Binding-site contacts:
Ligand atom C07 contacts residue LEU142 of chain 1.A at 3.5 Å (hydrophobic).
Ligand atom C20 contacts residue ILE18 of chain 1.A at 3.7 Å (hydrophobic).
Ligand atom C12 contacts residue GLU89 of chain 1.A at 3.9 Å.
Ligand atom C12 contacts residue ALA39 of chain 1.A at 3.5 Å (hydrophobic).
Ligand atom C08 contacts residue LEU142 of chain 1.A at 3.8 Å (hydrophobic).
Ligand atom C12 contacts residue LEU142 of chain 1.A at 3.4 Å (hydrophobic).
Ligand atom C06 contacts residue ALA39 of chain 1.A at 3.8 Å (hydrophobic).
Ligand atom C07 contacts residue ALA39 of chain 1.A at 3.9 Å (hydrophobic).
Ligand atom C21 contacts residue ILE18 of chain 1.A at 3.1 Å (hydrophobic).
Ligand atom O25 contacts residue GLU89 of chain 1.A at 3.9 Å.
Ligand atom C14 contacts residue LEU91 of chain 1.A at 3.7 Å (hydrophobic).
Ligand atom N01 contacts residue LEU142 of chain 1.A at 3.9 Å.
Ligand atom C15 contacts residue LEU91 of chain 1.A at 3.4 Å (hydrophobic).
Ligand atom O25 contacts residue LEU91 of chain 1.A at 2.9 Å (h-bond).
Ligand atom O26 contacts residue VAL26 of chain 1.A at 3.8 Å.
Ligand atom N02 contacts residue GLU89 of chain 1.A at 2.9 Å (salt-bridge).
Ligand atom O27 contacts residue VAL26 of chain 1.A at 3.2 Å.
Ligand atom O25 contacts residue ALA39 of chain 1.A at 3.8 Å.
Ligand atom C13 contacts residue LEU142 of chain 1.A at 3.9 Å (hydrophobic).
Ligand atom C17 contacts residue ILE18 of chain 1.A at 3.8 Å (hydrophobic).
Ligand atom N03 contacts residue ILE18 of chain 1.A at 3.8 Å.
Ligand atom C18 contacts residue ASP94 of chain 1.A at 3.9 Å.
Ligand atom C19 contacts residue ILE18 of chain 1.A at 3.6 Å (hydrophobic).
Ligand atom C18 contacts residue ILE18 of chain 1.A at 3.9 Å (hydrophobic).
Ligand atom C16 contacts residue ILE18 of chain 1.A at 3.8 Å (hydrophobic).
Ligand atom N01 contacts residue LEU91 of chain 1.A at 3.0 Å (h-bond).
Ligand atom C13 contacts residue LEU91 of chain 1.A at 3.2 Å (hydrophobic).
Ligand atom N02 contacts residue LEU142 of chain 1.A at 3.4 Å.
Ligand atom C23 contacts residue ILE18 of chain 1.A at 3.4 Å (hydrophobic).
Ligand atom C20 contacts residue GLY19 of chain 1.A at 3.9 Å.
Ligand atom C15 contacts residue HIS92 of chain 1.A at 3.5 Å.
Ligand atom C14 contacts residue HIS92 of chain 1.A at 3.8 Å.
Ligand atom N05 contacts residue VAL26 of chain 1.A at 3.7 Å.
Ligand atom C22 contacts residue ILE18 of chain 1.A at 3.6 Å (hydrophobic).
Ligand atom C15 contacts residue PHE90 of chain 1.A at 3.8 Å (hydrophobic).
Ligand atom N02 contacts residue ALA39 of chain 1.A at 3.5 Å.
Ligand atom C09 contacts residue ILE18 of chain 1.A at 3.7 Å (hydrophobic).
Ligand atom O25 contacts residue PHE90 of chain 1.A at 3.4 Å.
Ligand atom N03 contacts residue HIS92 of chain 1.A at 3.7 Å.
Ligand atom C19 contacts residue VAL26 of chain 1.A at 3.9 Å (hydrophobic).

The small molecule below binds the protein below.
Small molecule (SMILES): CCCCCCNc1cc(NCc2cccnc2)c(C(N)=O)cc1[N+](=O)[O-]

Sequence of chain 1.A:
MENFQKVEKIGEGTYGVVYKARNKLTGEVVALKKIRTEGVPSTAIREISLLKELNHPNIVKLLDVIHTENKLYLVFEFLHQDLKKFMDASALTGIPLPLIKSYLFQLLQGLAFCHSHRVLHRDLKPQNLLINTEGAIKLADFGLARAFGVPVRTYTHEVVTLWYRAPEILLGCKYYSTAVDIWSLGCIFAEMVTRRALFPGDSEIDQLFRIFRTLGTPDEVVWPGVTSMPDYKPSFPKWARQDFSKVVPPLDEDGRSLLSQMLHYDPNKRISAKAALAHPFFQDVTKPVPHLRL